The protein below binds the small molecule below.
Small molecule (SMILES): CC(=O)N[C@@H]1[C@@H](O)[C@H](O)[C@@H](CO)O[C@H]1O

Sequence of chain 3.A:
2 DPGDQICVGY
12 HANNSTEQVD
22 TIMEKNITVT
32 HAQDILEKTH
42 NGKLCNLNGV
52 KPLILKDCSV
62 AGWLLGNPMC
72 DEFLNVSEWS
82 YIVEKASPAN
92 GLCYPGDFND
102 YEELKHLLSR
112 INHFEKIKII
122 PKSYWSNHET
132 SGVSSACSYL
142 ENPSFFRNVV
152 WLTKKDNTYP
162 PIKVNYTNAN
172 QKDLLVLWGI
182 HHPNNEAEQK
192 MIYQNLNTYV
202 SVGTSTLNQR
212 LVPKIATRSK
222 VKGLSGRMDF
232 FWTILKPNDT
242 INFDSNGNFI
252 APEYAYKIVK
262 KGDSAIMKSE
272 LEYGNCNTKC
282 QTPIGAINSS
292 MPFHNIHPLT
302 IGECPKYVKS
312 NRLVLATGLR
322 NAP

Binding-site contacts:
Ligand atom O7 contacts residue ASN27 of chain 3.A at 3.7 Å.
Ligand atom C8 contacts residue ASN27 of chain 3.A at 4.5 Å.
Ligand atom O5 contacts residue ASN27 of chain 3.A at 2.4 Å (h-bond).
Ligand atom N2 contacts residue ASN27 of chain 3.A at 2.7 Å (h-bond).
Ligand atom C2 contacts residue ASN27 of chain 3.A at 2.2 Å.
Ligand atom O5 contacts residue GLN19 of chain 3.A at 4.0 Å.
Ligand atom C7 contacts residue ASN27 of chain 3.A at 3.4 Å.
Ligand atom C3 contacts residue ASN27 of chain 3.A at 3.6 Å.
Ligand atom O6 contacts residue GLN19 of chain 3.A at 4.3 Å.
Ligand atom C4 contacts residue ASN27 of chain 3.A at 4.1 Å.
Ligand atom C1 contacts residue ASN27 of chain 3.A at 1.4 Å.
Ligand atom C5 contacts residue ASN27 of chain 3.A at 3.7 Å.